Sequence of chain 11.D:
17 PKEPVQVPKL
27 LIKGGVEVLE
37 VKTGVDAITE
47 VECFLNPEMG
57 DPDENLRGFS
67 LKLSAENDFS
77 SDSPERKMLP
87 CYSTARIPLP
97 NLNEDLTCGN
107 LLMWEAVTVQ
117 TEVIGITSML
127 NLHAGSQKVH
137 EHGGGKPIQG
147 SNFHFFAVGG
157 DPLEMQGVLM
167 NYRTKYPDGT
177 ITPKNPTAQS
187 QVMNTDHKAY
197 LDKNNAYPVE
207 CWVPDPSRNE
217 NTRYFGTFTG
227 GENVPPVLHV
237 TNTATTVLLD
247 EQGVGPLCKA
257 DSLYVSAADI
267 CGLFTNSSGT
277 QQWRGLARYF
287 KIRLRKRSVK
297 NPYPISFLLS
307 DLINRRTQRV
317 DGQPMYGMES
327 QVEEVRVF

Sequence of chain 11.C:
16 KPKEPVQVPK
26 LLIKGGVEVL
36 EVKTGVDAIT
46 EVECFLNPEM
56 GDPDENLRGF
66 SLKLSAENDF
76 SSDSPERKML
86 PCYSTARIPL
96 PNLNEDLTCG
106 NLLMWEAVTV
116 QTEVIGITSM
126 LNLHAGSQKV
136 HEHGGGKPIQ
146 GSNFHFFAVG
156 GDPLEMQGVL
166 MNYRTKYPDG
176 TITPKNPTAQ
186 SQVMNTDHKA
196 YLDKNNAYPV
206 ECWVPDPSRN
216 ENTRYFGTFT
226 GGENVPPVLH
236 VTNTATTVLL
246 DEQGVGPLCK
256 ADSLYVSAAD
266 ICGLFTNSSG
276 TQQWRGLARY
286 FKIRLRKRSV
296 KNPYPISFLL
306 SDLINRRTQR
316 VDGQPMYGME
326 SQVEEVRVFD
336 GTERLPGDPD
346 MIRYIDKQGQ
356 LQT

Binding-site contacts:
Ligand atom C8 contacts residue GLN278 of chain 11.D at 3.7 Å.
Ligand atom C10 contacts residue LYS68 of chain 11.D at 3.8 Å.
Ligand atom C11 contacts residue PHE75 of chain 11.E at 1.8 Å (hydrophobic).
Ligand atom O8 contacts residue LYS68 of chain 11.D at 3.5 Å.
Ligand atom O10 contacts residue LEU62 of chain 11.D at 3.1 Å.
Ligand atom C11 contacts residue HIS138 of chain 11.C at 3.3 Å.
Ligand atom N5 contacts residue ASN272 of chain 11.D at 3.3 Å (h-bond).
Ligand atom C11 contacts residue LEU62 of chain 11.D at 3.9 Å (hydrophobic).
Ligand atom O10 contacts residue PHE75 of chain 11.E at 2.6 Å.
Ligand atom O8 contacts residue THR276 of chain 11.D at 3.8 Å.
Ligand atom O1A contacts residue THR276 of chain 11.D at 2.6 Å (h-bond).
Ligand atom C9 contacts residue LYS68 of chain 11.D at 3.8 Å.
Ligand atom C7 contacts residue GLN278 of chain 11.D at 3.8 Å.
Ligand atom C1 contacts residue THR276 of chain 11.D at 3.4 Å.
Ligand atom C11 contacts residue LYS68 of chain 11.D at 3.7 Å.
Ligand atom C11 contacts residue PHE270 of chain 11.D at 3.9 Å (hydrophobic).
Ligand atom N5 contacts residue PHE75 of chain 11.E at 3.8 Å.
Ligand atom O1A contacts residue SER274 of chain 11.D at 3.8 Å.
Ligand atom O8 contacts residue GLN278 of chain 11.D at 3.5 Å (h-bond).
Ligand atom O1B contacts residue SER274 of chain 11.D at 2.4 Å (h-bond).
Ligand atom C10 contacts residue LEU62 of chain 11.D at 3.5 Å (hydrophobic).
Ligand atom C6 contacts residue ASN272 of chain 11.D at 3.7 Å.
Ligand atom N5 contacts residue LYS68 of chain 11.D at 2.9 Å (salt-bridge).
Ligand atom O9 contacts residue LEU67 of chain 11.D at 3.2 Å.
Ligand atom C10 contacts residue PHE75 of chain 11.E at 2.7 Å (hydrophobic).
Ligand atom O9 contacts residue LYS68 of chain 11.D at 2.8 Å (salt-bridge).
Ligand atom N5 contacts residue GLN278 of chain 11.D at 3.9 Å.
Ligand atom C1 contacts residue SER274 of chain 11.D at 3.4 Å.
Ligand atom O7 contacts residue LEU62 of chain 11.D at 3.5 Å.
Ligand atom O1B contacts residue THR276 of chain 11.D at 3.5 Å (h-bond).
Ligand atom C6 contacts residue LYS68 of chain 11.D at 3.8 Å.
Ligand atom C11 contacts residue GLN278 of chain 11.D at 3.5 Å.
Ligand atom C11 contacts residue THR276 of chain 11.D at 3.4 Å.
Ligand atom O1B contacts residue LYS68 of chain 11.D at 3.6 Å.
Ligand atom O1A contacts residue ASN272 of chain 11.D at 3.6 Å (h-bond).
Ligand atom O8 contacts residue ASN272 of chain 11.D at 3.4 Å (h-bond).
Ligand atom C11 contacts residue ASN272 of chain 11.D at 3.6 Å.
Ligand atom C9 contacts residue GLN278 of chain 11.D at 3.2 Å.
Ligand atom C5 contacts residue LYS68 of chain 11.D at 3.7 Å.
Ligand atom C11 contacts residue PHE65 of chain 11.D at 3.8 Å (hydrophobic).

Sequence of chain 11.E:
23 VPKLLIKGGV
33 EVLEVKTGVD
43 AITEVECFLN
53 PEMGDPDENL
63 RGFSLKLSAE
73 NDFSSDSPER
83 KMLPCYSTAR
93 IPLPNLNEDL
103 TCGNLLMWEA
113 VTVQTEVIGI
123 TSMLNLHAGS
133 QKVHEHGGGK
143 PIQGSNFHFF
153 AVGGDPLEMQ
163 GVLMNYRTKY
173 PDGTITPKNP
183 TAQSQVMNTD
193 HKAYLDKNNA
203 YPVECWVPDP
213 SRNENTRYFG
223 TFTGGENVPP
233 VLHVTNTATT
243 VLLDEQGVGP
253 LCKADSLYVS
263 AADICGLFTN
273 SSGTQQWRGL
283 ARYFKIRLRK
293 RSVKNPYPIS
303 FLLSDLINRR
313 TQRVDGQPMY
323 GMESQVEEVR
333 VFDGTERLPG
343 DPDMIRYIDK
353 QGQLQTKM

A protein and the small-molecule ligand that binds it are described below.
Small molecule (SMILES): CC(=O)N[C@H]1[C@H]([C@H](O)[C@H](O)CO)O[C@@](O[C@H](CO)[C@@H](O)[C@@H]2O[C@@H](C(=O)O)C[C@H](O)[C@H]2NC(C)=O)(C(=O)O)C[C@@H]1O